Binding-site contacts:
Ligand atom C03 contacts residue ASN89 of chain 1.A at 3.8 Å.
Ligand atom C04 contacts residue ILE95 of chain 1.A at 4.0 Å (hydrophobic).
Ligand atom C12 contacts residue PRO33 of chain 1.A at 3.6 Å (hydrophobic).
Ligand atom C03 contacts residue ILE95 of chain 1.A at 4.0 Å (hydrophobic).
Ligand atom O14 contacts residue PRO33 of chain 1.A at 4.4 Å.
Ligand atom C09 contacts residue ILE95 of chain 1.A at 3.8 Å (hydrophobic).
Ligand atom C06 contacts residue PHE88 of chain 1.A at 3.8 Å (hydrophobic).
Ligand atom C01 contacts residue PRO33 of chain 1.A at 3.2 Å (hydrophobic).
Ligand atom C01 contacts residue ILE95 of chain 1.A at 4.2 Å (hydrophobic).
Ligand atom C16 contacts residue TRP32 of chain 1.A at 4.3 Å (hydrophobic).
Ligand atom C04 contacts residue VAL38 of chain 1.A at 4.3 Å (hydrophobic).
Ligand atom C05 contacts residue VAL43 of chain 1.A at 4.5 Å (hydrophobic).
Ligand atom C16 contacts residue ILE95 of chain 1.A at 3.6 Å (hydrophobic).
Ligand atom C13 contacts residue PRO33 of chain 1.A at 4.5 Å (hydrophobic).
Ligand atom C07 contacts residue VAL43 of chain 1.A at 3.6 Å (hydrophobic).
Ligand atom O17 contacts residue VAL38 of chain 1.A at 4.4 Å.
Ligand atom O10 contacts residue VAL38 of chain 1.A at 4.1 Å.
Ligand atom O14 contacts residue TRP32 of chain 1.A at 4.2 Å.
Ligand atom C08 contacts residue ILE95 of chain 1.A at 4.2 Å (hydrophobic).
Ligand atom O10 contacts residue ILE95 of chain 1.A at 4.1 Å.
Ligand atom N02 contacts residue VAL38 of chain 1.A at 3.5 Å.
Ligand atom C03 contacts residue TYR46 of chain 1.A at 4.4 Å (hydrophobic).
Ligand atom O10 contacts residue PRO33 of chain 1.A at 4.5 Å.
Ligand atom C05 contacts residue PHE88 of chain 1.A at 3.5 Å (hydrophobic).
Ligand atom N02 contacts residue PRO33 of chain 1.A at 3.5 Å (h-bond).
Ligand atom N02 contacts residue ILE95 of chain 1.A at 4.0 Å.
Ligand atom O17 contacts residue ASN89 of chain 1.A at 2.8 Å (h-bond).
Ligand atom O17 contacts residue ILE95 of chain 1.A at 4.0 Å.
Ligand atom C04 contacts residue ASN89 of chain 1.A at 4.2 Å.
Ligand atom C15 contacts residue TRP32 of chain 1.A at 3.9 Å (hydrophobic).
Ligand atom C01 contacts residue PHE34 of chain 1.A at 3.7 Å (hydrophobic).
Ligand atom O17 contacts residue TYR46 of chain 1.A at 3.9 Å.
Ligand atom C08 contacts residue VAL43 of chain 1.A at 4.0 Å (hydrophobic).
Ligand atom C01 contacts residue VAL38 of chain 1.A at 3.9 Å (hydrophobic).
Ligand atom C09 contacts residue VAL38 of chain 1.A at 4.3 Å (hydrophobic).
Ligand atom C06 contacts residue VAL43 of chain 1.A at 3.7 Å (hydrophobic).
Ligand atom C05 contacts residue ASN89 of chain 1.A at 3.6 Å.
Ligand atom O17 contacts residue PHE88 of chain 1.A at 4.4 Å.
Ligand atom C03 contacts residue VAL38 of chain 1.A at 3.9 Å (hydrophobic).
Ligand atom C06 contacts residue ASN89 of chain 1.A at 4.2 Å.

Sequence of chain 1.A:
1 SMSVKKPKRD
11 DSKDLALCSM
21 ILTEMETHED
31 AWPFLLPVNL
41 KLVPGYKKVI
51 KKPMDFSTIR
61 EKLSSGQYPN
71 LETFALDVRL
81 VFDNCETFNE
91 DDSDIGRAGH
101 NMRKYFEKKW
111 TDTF

This protein binds this small molecule.
Small molecule (SMILES): CNC(=O)c1ccccc1OC1CCOCC1